Binding-site contacts:
Ligand atom C1 contacts residue ASN400 of chain 1.B at 1.4 Å.
Ligand atom C4 contacts residue ASN400 of chain 1.B at 4.2 Å.
Ligand atom C8 contacts residue ASN400 of chain 1.B at 3.3 Å.
Ligand atom C7 contacts residue ASN400 of chain 1.B at 3.8 Å.
Ligand atom C5 contacts residue ASN400 of chain 1.B at 3.7 Å.
Ligand atom C3 contacts residue ASN400 of chain 1.B at 3.8 Å.
Ligand atom N2 contacts residue THR402 of chain 1.B at 4.3 Å.
Ligand atom O5 contacts residue ASN400 of chain 1.B at 2.4 Å (h-bond).
Ligand atom C7 contacts residue THR402 of chain 1.B at 3.9 Å.
Ligand atom N2 contacts residue ASN400 of chain 1.B at 2.9 Å (h-bond).
Ligand atom O7 contacts residue THR402 of chain 1.B at 4.3 Å.
Ligand atom C8 contacts residue THR402 of chain 1.B at 3.8 Å.
Ligand atom C2 contacts residue ASN400 of chain 1.B at 2.5 Å.

This small molecule binds to this protein.
Small molecule (SMILES): CC(=O)N[C@@H]1[C@@H](O)[C@H](O)[C@@H](CO)O[C@H]1O

Sequence of chain 1.B:
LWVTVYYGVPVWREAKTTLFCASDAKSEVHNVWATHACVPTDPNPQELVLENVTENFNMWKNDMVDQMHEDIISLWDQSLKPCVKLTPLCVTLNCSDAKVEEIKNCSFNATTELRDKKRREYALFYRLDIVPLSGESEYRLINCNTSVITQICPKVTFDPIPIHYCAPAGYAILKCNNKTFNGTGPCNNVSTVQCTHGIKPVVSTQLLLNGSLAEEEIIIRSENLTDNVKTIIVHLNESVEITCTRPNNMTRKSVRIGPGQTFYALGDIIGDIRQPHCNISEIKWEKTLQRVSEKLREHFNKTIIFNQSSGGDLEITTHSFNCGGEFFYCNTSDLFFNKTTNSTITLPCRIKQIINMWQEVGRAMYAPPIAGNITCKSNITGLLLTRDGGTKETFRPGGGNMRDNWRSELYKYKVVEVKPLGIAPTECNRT